Binding-site contacts:
Ligand atom C2 contacts residue ASN1085 of chain 1.B at 2.5 Å.
Ligand atom O6 contacts residue HIS1088 of chain 1.B at 4.0 Å.
Ligand atom C3 contacts residue THR1087 of chain 1.B at 4.4 Å.
Ligand atom C4 contacts residue HIS1088 of chain 1.B at 4.2 Å.
Ligand atom C6 contacts residue HIS1088 of chain 1.B at 4.1 Å.
Ligand atom C8 contacts residue ASN1085 of chain 1.B at 3.9 Å.
Ligand atom C7 contacts residue ASN1085 of chain 1.B at 3.5 Å.
Ligand atom O5 contacts residue ASN1085 of chain 1.B at 2.3 Å (h-bond).
Ligand atom C1 contacts residue THR1087 of chain 1.B at 4.2 Å.
Ligand atom C5 contacts residue HIS1088 of chain 1.B at 3.3 Å.
Ligand atom N2 contacts residue THR1087 of chain 1.B at 3.7 Å.
Ligand atom C4 contacts residue ASN1085 of chain 1.B at 4.2 Å.
Ligand atom C7 contacts residue HIS1088 of chain 1.B at 4.0 Å.
Ligand atom O5 contacts residue HIS1088 of chain 1.B at 3.8 Å.
Ligand atom O4 contacts residue HIS1088 of chain 1.B at 4.3 Å.
Ligand atom O6 contacts residue PHE1090 of chain 1.B at 3.3 Å.
Ligand atom C2 contacts residue THR1087 of chain 1.B at 4.3 Å.
Ligand atom C8 contacts residue GLY1086 of chain 1.B at 4.0 Å.
Ligand atom C3 contacts residue ASN1085 of chain 1.B at 3.8 Å.
Ligand atom C3 contacts residue HIS1088 of chain 1.B at 4.2 Å.
Ligand atom C5 contacts residue ASN1085 of chain 1.B at 3.6 Å.
Ligand atom C1 contacts residue HIS1088 of chain 1.B at 3.8 Å.
Ligand atom C1 contacts residue ASN1085 of chain 1.B at 1.4 Å.
Ligand atom O7 contacts residue ASN1085 of chain 1.B at 3.6 Å.
Ligand atom N2 contacts residue ASN1085 of chain 1.B at 3.0 Å (h-bond).
Ligand atom C8 contacts residue HIS1088 of chain 1.B at 4.1 Å.
Ligand atom O7 contacts residue HIS1088 of chain 1.B at 3.6 Å (h-bond).

This protein binds this small molecule.
Small molecule (SMILES): CC(=O)N[C@H]1[C@H](O[C@H]2[C@H](O)[C@@H](NC(C)=O)CO[C@@H]2CO)O[C@H](CO)[C@@H](O)[C@@H]1O

Sequence of chain 1.B:
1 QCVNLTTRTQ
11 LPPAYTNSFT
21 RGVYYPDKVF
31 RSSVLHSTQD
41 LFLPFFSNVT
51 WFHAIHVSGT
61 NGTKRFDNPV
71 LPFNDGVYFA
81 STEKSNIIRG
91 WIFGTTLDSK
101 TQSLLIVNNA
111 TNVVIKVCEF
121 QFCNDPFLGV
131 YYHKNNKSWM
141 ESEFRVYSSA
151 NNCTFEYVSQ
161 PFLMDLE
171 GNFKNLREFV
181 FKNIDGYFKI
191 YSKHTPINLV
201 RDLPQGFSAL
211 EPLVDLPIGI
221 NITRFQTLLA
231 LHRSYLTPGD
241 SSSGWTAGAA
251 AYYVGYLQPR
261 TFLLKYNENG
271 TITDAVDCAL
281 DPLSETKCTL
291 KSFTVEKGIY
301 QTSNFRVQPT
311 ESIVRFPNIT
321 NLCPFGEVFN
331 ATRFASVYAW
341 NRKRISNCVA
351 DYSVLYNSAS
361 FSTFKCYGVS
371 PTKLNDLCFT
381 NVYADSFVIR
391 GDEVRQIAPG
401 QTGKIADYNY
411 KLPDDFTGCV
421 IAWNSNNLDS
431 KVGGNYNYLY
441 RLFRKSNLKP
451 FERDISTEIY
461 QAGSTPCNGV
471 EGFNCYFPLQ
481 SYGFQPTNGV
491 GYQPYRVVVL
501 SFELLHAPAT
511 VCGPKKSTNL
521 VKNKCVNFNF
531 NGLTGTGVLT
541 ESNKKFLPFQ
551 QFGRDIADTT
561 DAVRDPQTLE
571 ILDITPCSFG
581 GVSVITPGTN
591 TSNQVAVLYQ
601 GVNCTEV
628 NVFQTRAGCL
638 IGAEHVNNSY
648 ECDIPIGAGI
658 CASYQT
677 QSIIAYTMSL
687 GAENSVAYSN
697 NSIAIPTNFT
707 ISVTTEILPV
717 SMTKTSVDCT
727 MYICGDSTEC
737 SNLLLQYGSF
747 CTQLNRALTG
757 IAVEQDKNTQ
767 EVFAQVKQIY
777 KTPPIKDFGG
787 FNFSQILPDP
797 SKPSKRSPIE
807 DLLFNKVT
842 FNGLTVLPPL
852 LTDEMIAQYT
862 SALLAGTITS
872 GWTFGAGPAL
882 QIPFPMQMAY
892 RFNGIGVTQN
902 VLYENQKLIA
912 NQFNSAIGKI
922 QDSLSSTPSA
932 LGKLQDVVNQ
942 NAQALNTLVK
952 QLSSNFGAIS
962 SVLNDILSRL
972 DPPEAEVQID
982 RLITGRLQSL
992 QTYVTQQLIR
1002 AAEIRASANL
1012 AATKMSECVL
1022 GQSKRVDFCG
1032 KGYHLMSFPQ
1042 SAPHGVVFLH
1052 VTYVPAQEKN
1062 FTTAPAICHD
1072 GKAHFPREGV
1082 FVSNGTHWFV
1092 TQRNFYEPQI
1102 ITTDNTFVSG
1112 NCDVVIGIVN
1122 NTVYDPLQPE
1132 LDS